Sequence of chain 17.C:
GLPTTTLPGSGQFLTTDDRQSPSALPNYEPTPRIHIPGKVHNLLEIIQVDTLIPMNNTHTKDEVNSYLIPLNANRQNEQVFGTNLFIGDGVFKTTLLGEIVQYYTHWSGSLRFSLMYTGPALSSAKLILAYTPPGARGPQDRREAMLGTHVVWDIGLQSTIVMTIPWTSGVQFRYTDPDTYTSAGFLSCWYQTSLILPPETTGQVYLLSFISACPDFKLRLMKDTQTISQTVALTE

Sequence of chain 16.C:
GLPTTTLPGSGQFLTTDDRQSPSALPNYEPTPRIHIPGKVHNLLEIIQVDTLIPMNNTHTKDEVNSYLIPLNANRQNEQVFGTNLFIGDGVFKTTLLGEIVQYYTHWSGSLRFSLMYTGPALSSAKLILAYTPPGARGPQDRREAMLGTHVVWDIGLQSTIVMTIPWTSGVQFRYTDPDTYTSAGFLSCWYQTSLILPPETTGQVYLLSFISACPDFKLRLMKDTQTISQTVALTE

Sequence of chain 16.A:
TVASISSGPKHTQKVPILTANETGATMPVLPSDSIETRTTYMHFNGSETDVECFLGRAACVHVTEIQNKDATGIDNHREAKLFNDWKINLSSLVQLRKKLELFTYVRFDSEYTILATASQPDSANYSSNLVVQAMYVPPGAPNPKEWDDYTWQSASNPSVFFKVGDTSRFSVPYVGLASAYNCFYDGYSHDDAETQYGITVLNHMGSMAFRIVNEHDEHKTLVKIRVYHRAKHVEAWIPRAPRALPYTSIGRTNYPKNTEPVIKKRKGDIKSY

A protein and the small-molecule ligand that binds it are described below.
Small molecule (SMILES): Cc1cc(CCCOc2c(C)cc(-c3noc(C(F)(F)F)n3)cc2C)on1

Binding-site contacts:
Ligand atom C6B contacts residue TYR152 of chain 16.A at 3.6 Å (hydrophobic).
Ligand atom F1 contacts residue MET224 of chain 16.A at 3.6 Å.
Ligand atom CM2 contacts residue MET224 of chain 16.A at 3.5 Å (hydrophobic).
Ligand atom C2A contacts residue PHE186 of chain 16.A at 3.5 Å (hydrophobic).
Ligand atom C3A contacts residue PHE186 of chain 16.A at 3.7 Å (hydrophobic).
Ligand atom CM2 contacts residue TYR128 of chain 16.A at 3.4 Å (hydrophobic).
Ligand atom CM6 contacts residue LEU25 of chain 16.C at 3.8 Å (hydrophobic).
Ligand atom F1 contacts residue ALA150 of chain 16.A at 3.8 Å.
Ligand atom C5B contacts residue TYR152 of chain 16.A at 3.5 Å (hydrophobic).
Ligand atom C1C contacts residue TYR128 of chain 16.A at 3.5 Å (hydrophobic).
Ligand atom F3 contacts residue VAL176 of chain 16.A at 3.6 Å.
Ligand atom C2B contacts residue ILE104 of chain 16.A at 3.8 Å (hydrophobic).
Ligand atom F3 contacts residue PRO174 of chain 16.A at 2.9 Å.
Ligand atom F1 contacts residue PHE186 of chain 16.A at 3.8 Å.
Ligand atom CM6 contacts residue VAL188 of chain 16.A at 3.8 Å (hydrophobic).
Ligand atom O1 contacts residue MET221 of chain 16.A at 3.7 Å.
Ligand atom C2C contacts residue TYR128 of chain 16.A at 3.2 Å (hydrophobic).
Ligand atom C3C contacts residue TYR128 of chain 16.A at 3.3 Å (hydrophobic).
Ligand atom F3 contacts residue MET151 of chain 16.A at 3.7 Å.
Ligand atom N3A contacts residue TYR152 of chain 16.A at 3.8 Å.
Ligand atom C2C contacts residue ILE104 of chain 16.A at 3.8 Å (hydrophobic).
Ligand atom C4 contacts residue TYR197 of chain 16.A at 3.4 Å (hydrophobic).
Ligand atom C1C contacts residue TYR197 of chain 16.A at 3.5 Å (hydrophobic).
Ligand atom N3A contacts residue PHE186 of chain 16.A at 3.4 Å.
Ligand atom F3 contacts residue SER175 of chain 16.A at 2.8 Å.
Ligand atom C2A contacts residue TYR152 of chain 16.A at 3.7 Å (hydrophobic).
Ligand atom F3 contacts residue TYR152 of chain 16.A at 3.6 Å.
Ligand atom F3 contacts residue ALA150 of chain 16.A at 2.7 Å.
Ligand atom O1A contacts residue PRO174 of chain 16.A at 3.5 Å.
Ligand atom CM6 contacts residue TYR152 of chain 16.A at 3.4 Å (hydrophobic).
Ligand atom CM3 contacts residue ASN219 of chain 16.A at 3.8 Å.
Ligand atom CM4 contacts residue ALA150 of chain 16.A at 3.6 Å (hydrophobic).
Ligand atom C3B contacts residue MET224 of chain 16.A at 3.6 Å (hydrophobic).
Ligand atom O1A contacts residue ALA24 of chain 16.C at 3.3 Å.
Ligand atom CM4 contacts residue VAL176 of chain 16.A at 3.8 Å (hydrophobic).
Ligand atom CM2 contacts residue ILE104 of chain 16.A at 3.6 Å (hydrophobic).
Ligand atom F2 contacts residue VAL176 of chain 16.A at 2.7 Å.
Ligand atom N1A contacts residue PRO174 of chain 16.A at 3.5 Å.
Ligand atom C3 contacts residue LEU106 of chain 16.A at 3.8 Å (hydrophobic).
Ligand atom N1A contacts residue ALA24 of chain 16.C at 3.2 Å.